A protein and the small-molecule ligand that binds it are described below.
Small molecule (SMILES): CC(=O)N[C@@H]1[C@@H](O)[C@H](O)[C@@H](CO)O[C@H]1O

Binding-site contacts:
Ligand atom O7 contacts residue ASN81 of chain 1.D at 3.7 Å.
Ligand atom N2 contacts residue SER84 of chain 1.D at 4.3 Å.
Ligand atom C4 contacts residue ASN81 of chain 1.D at 4.2 Å.
Ligand atom O5 contacts residue ASN81 of chain 1.D at 2.3 Å (h-bond).
Ligand atom C3 contacts residue ASN81 of chain 1.D at 3.8 Å.
Ligand atom C8 contacts residue SER84 of chain 1.D at 3.2 Å.
Ligand atom C1 contacts residue ASN81 of chain 1.D at 1.4 Å.
Ligand atom C7 contacts residue SER84 of chain 1.D at 4.2 Å.
Ligand atom C5 contacts residue ASN81 of chain 1.D at 3.7 Å.
Ligand atom N2 contacts residue ASN81 of chain 1.D at 2.9 Å (h-bond).
Ligand atom C2 contacts residue ASN81 of chain 1.D at 2.4 Å.
Ligand atom C7 contacts residue ASN81 of chain 1.D at 3.5 Å.

Sequence of chain 1.D:
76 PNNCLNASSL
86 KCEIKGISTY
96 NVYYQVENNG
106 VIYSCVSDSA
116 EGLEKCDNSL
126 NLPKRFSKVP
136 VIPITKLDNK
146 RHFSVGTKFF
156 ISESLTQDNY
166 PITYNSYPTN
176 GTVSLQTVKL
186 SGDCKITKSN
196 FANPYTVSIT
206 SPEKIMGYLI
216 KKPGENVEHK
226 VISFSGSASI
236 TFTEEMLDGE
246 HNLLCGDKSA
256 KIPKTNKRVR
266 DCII